This small molecule binds to this protein.
Small molecule (SMILES): CC(=O)OCC[N+](C)(C)C

Sequence of chain 1.F:
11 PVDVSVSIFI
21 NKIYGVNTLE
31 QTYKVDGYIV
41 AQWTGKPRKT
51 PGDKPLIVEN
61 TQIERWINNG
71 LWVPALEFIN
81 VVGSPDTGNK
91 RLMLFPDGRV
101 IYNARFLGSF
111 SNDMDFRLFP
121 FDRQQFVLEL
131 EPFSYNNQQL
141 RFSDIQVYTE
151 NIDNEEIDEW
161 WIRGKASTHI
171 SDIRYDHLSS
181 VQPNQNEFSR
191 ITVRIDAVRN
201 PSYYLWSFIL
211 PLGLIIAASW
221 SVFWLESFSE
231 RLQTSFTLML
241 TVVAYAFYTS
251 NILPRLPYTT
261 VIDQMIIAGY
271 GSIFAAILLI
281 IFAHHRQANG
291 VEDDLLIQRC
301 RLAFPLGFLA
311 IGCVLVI

Binding-site contacts:
Ligand atom N1 contacts residue GLU77 of chain 1.G at 4.2 Å.
Ligand atom O7 contacts residue PHE19 of chain 1.F at 4.2 Å.
Ligand atom N1 contacts residue TYR175 of chain 1.G at 4.2 Å.
Ligand atom C5 contacts residue ASN103 of chain 1.F at 4.3 Å.
Ligand atom C10 contacts residue GLU131 of chain 1.G at 3.6 Å.
Ligand atom C8 contacts residue GLU77 of chain 1.G at 3.8 Å.
Ligand atom O7 contacts residue TYR38 of chain 1.F at 3.3 Å.
Ligand atom C10 contacts residue TYR175 of chain 1.G at 3.1 Å (hydrophobic).
Ligand atom N1 contacts residue PHE133 of chain 1.G at 4.1 Å.
Ligand atom C5 contacts residue TYR38 of chain 1.F at 3.6 Å (hydrophobic).
Ligand atom C9 contacts residue LEU178 of chain 1.G at 4.0 Å (hydrophobic).
Ligand atom C8 contacts residue PHE133 of chain 1.G at 3.8 Å (hydrophobic).
Ligand atom C3 contacts residue ASN103 of chain 1.F at 3.4 Å.
Ligand atom C10 contacts residue GLU77 of chain 1.G at 4.3 Å.
Ligand atom C9 contacts residue PHE133 of chain 1.G at 4.0 Å (hydrophobic).
Ligand atom C2 contacts residue TYR38 of chain 1.F at 3.7 Å (hydrophobic).
Ligand atom C6 contacts residue LEU178 of chain 1.G at 4.2 Å (hydrophobic).
Ligand atom C5 contacts residue LEU178 of chain 1.G at 3.8 Å (hydrophobic).
Ligand atom C8 contacts residue PRO132 of chain 1.G at 3.2 Å (hydrophobic).
Ligand atom C2 contacts residue GLU77 of chain 1.G at 3.8 Å.
Ligand atom C8 contacts residue GLU131 of chain 1.G at 3.5 Å.
Ligand atom C3 contacts residue TYR38 of chain 1.F at 3.9 Å (hydrophobic).
Ligand atom C3 contacts residue LEU178 of chain 1.G at 3.9 Å (hydrophobic).
Ligand atom C8 contacts residue ILE79 of chain 1.G at 4.1 Å (hydrophobic).
Ligand atom C5 contacts residue PHE19 of chain 1.F at 4.3 Å (hydrophobic).
Ligand atom C9 contacts residue GLU131 of chain 1.G at 4.0 Å.
Ligand atom N1 contacts residue GLU131 of chain 1.G at 4.0 Å.
Ligand atom C9 contacts residue TYR175 of chain 1.G at 3.8 Å (hydrophobic).
Ligand atom O7 contacts residue ASN103 of chain 1.F at 3.2 Å (h-bond).
Ligand atom C3 contacts residue PHE133 of chain 1.G at 4.2 Å (hydrophobic).
Ligand atom O4 contacts residue TYR38 of chain 1.F at 4.1 Å.
Ligand atom O4 contacts residue LEU178 of chain 1.G at 3.6 Å.
Ligand atom C10 contacts residue ILE79 of chain 1.G at 3.9 Å (hydrophobic).
Ligand atom O7 contacts residue LEU178 of chain 1.G at 3.8 Å.
Ligand atom C9 contacts residue PHE188 of chain 1.G at 3.7 Å (hydrophobic).
Ligand atom C6 contacts residue PHE19 of chain 1.F at 3.4 Å (hydrophobic).
Ligand atom C6 contacts residue TYR38 of chain 1.F at 3.6 Å (hydrophobic).
Ligand atom C10 contacts residue TYR38 of chain 1.F at 3.7 Å (hydrophobic).
Ligand atom C2 contacts residue PHE133 of chain 1.G at 3.7 Å (hydrophobic).
Ligand atom O7 contacts residue VAL40 of chain 1.F at 4.3 Å.

Sequence of chain 1.G:
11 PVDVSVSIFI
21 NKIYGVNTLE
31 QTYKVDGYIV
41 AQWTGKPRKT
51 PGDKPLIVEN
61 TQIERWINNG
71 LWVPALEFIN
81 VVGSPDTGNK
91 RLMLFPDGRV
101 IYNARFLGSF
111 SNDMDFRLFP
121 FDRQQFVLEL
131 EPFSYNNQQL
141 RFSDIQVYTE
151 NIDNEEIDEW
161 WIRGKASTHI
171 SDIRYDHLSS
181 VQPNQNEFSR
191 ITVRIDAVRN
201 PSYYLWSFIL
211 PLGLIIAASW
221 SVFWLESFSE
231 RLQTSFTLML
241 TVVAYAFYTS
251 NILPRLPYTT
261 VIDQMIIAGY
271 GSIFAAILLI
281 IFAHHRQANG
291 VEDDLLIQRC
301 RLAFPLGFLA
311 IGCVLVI